Binding-site contacts:
Ligand atom C7 contacts residue ASN259 of chain 11.F at 3.1 Å.
Ligand atom O6 contacts residue LYS115 of chain 11.E at 4.4 Å.
Ligand atom N2 contacts residue ASN259 of chain 11.F at 2.9 Å (h-bond).
Ligand atom O7 contacts residue ASN259 of chain 11.F at 2.9 Å (h-bond).
Ligand atom C8 contacts residue LYS181 of chain 11.E at 4.1 Å.
Ligand atom O7 contacts residue LYS181 of chain 11.E at 3.9 Å.
Ligand atom C8 contacts residue ASN259 of chain 11.F at 4.4 Å.
Ligand atom C1 contacts residue ASN259 of chain 11.F at 1.4 Å.
Ligand atom C4 contacts residue ASN259 of chain 11.F at 4.2 Å.
Ligand atom C5 contacts residue ASN259 of chain 11.F at 3.7 Å.
Ligand atom C2 contacts residue ASN259 of chain 11.F at 2.4 Å.
Ligand atom O5 contacts residue ASN259 of chain 11.F at 2.4 Å (h-bond).
Ligand atom C3 contacts residue ASN259 of chain 11.F at 3.8 Å.
Ligand atom O6 contacts residue THR116 of chain 11.E at 3.5 Å.
Ligand atom O5 contacts residue THR116 of chain 11.E at 4.0 Å.

Sequence of chain 11.F:
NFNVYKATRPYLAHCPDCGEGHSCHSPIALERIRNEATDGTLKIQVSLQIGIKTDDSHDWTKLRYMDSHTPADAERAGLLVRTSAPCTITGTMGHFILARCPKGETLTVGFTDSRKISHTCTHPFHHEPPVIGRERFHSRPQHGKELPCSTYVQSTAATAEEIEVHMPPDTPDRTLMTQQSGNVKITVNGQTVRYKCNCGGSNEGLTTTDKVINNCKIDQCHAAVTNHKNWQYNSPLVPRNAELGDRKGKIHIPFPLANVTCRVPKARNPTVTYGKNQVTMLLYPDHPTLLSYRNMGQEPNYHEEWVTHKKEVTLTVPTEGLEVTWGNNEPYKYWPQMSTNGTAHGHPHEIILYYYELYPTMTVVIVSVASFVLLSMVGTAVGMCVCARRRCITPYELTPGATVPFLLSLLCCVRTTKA

Sequence of chain 11.E:
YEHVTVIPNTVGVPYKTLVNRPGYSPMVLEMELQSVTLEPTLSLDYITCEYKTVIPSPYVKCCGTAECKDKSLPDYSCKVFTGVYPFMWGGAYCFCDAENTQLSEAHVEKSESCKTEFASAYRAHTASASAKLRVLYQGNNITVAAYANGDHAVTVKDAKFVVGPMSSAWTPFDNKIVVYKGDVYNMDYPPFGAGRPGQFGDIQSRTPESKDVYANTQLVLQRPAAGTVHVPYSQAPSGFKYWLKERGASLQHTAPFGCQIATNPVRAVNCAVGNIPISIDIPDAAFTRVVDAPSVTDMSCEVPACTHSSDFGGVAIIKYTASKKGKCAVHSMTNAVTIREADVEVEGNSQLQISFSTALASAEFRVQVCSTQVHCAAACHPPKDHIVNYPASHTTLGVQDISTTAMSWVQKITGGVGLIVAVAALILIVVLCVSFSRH

The protein below binds the small molecule below.
Small molecule (SMILES): CC(=O)N[C@@H]1[C@@H](O)[C@H](O)[C@@H](CO)O[C@H]1O